This protein binds this small molecule.
Small molecule (SMILES): CC(=O)N[C@@H]1[C@@H](O)[C@H](O)[C@@H](CO)O[C@H]1O

Sequence of chain 1.A:
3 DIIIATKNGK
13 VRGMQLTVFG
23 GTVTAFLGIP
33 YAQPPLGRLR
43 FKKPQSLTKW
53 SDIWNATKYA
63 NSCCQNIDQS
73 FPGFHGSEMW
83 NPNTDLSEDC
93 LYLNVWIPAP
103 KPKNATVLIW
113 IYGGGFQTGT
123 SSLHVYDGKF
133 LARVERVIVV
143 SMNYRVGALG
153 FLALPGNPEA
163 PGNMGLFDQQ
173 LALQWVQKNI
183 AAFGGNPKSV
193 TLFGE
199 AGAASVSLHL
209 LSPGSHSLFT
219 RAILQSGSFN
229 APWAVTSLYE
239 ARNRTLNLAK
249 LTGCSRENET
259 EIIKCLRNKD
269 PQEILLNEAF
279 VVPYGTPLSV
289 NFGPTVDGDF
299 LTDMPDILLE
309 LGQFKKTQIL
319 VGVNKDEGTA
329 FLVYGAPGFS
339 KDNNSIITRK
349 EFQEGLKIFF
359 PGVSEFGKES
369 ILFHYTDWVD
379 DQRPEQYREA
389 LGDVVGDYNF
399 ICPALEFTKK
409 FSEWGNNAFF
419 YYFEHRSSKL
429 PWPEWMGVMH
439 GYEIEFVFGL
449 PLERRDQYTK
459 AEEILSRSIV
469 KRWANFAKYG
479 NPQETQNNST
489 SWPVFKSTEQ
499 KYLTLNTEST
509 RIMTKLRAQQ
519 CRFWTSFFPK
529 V

Binding-site contacts:
Ligand atom O5 contacts residue ASN57 of chain 1.A at 2.4 Å (h-bond).
Ligand atom C4 contacts residue ASN57 of chain 1.A at 4.2 Å.
Ligand atom C5 contacts residue ASN57 of chain 1.A at 3.7 Å.
Ligand atom C5 contacts residue ARG14 of chain 1.A at 4.2 Å.
Ligand atom C1 contacts residue ASN57 of chain 1.A at 1.5 Å.
Ligand atom C8 contacts residue ASN57 of chain 1.A at 3.6 Å.
Ligand atom C3 contacts residue ARG14 of chain 1.A at 4.3 Å.
Ligand atom O7 contacts residue ASN57 of chain 1.A at 4.1 Å.
Ligand atom N2 contacts residue ASN57 of chain 1.A at 2.9 Å (h-bond).
Ligand atom O5 contacts residue ARG14 of chain 1.A at 3.7 Å.
Ligand atom C2 contacts residue ASN57 of chain 1.A at 2.5 Å.
Ligand atom C1 contacts residue ARG14 of chain 1.A at 3.2 Å.
Ligand atom C2 contacts residue ARG14 of chain 1.A at 4.2 Å.
Ligand atom C7 contacts residue ASN57 of chain 1.A at 3.4 Å.
Ligand atom C3 contacts residue ASN57 of chain 1.A at 3.8 Å.